Sequence of chain 3.B:
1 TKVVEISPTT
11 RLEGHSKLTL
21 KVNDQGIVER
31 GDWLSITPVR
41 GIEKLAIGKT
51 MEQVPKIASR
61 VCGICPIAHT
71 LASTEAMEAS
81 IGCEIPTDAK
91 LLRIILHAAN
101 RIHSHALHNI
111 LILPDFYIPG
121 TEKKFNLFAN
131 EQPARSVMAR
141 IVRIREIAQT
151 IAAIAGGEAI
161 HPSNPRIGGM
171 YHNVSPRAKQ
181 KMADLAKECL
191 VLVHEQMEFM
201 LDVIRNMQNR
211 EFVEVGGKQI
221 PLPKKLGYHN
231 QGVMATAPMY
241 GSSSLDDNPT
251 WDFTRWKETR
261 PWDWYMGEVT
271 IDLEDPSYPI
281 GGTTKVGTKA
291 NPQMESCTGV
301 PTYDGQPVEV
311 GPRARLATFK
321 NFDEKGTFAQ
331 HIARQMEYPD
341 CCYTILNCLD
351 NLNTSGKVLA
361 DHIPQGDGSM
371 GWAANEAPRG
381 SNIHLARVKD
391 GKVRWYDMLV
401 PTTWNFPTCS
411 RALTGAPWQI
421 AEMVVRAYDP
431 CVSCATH

A protein and the small-molecule ligand that binds it are described below.
Small molecule (SMILES): C[C@@H](O)[C@@H](C)O

Binding-site contacts:
Ligand atom C2 contacts residue ARG387 of chain 3.B at 4.3 Å.
Ligand atom C2 contacts residue TRP395 of chain 3.B at 3.7 Å (hydrophobic).
Ligand atom O5 contacts residue ARG387 of chain 3.B at 3.0 Å (salt-bridge).
Ligand atom C4 contacts residue ARG387 of chain 3.B at 4.0 Å.
Ligand atom O5 contacts residue TRP395 of chain 3.B at 3.6 Å.
Ligand atom C1 contacts residue ARG387 of chain 3.B at 4.4 Å.
Ligand atom C3 contacts residue TRP395 of chain 3.B at 3.5 Å (hydrophobic).
Ligand atom C4 contacts residue TRP395 of chain 3.B at 3.7 Å (hydrophobic).